A small-molecule ligand and the protein it binds are described below.
Small molecule (SMILES): CC(=O)N[C@H]1[C@H](O[C@H]2[C@H](O)[C@@H](NC(C)=O)CO[C@@H]2CO)O[C@H](CO)[C@@H](O)[C@@H]1O

Binding-site contacts:
Ligand atom O7 contacts residue ASN271 of chain 1.D at 4.4 Å.
Ligand atom O5 contacts residue ILE292 of chain 1.D at 3.4 Å.
Ligand atom C5 contacts residue ASN271 of chain 1.D at 3.6 Å.
Ligand atom C5 contacts residue ILE292 of chain 1.D at 4.2 Å (hydrophobic).
Ligand atom C4 contacts residue ASN271 of chain 1.D at 4.2 Å.
Ligand atom N2 contacts residue ASN271 of chain 1.D at 2.9 Å (h-bond).
Ligand atom C1 contacts residue ASN271 of chain 1.D at 1.4 Å.
Ligand atom C3 contacts residue ASN271 of chain 1.D at 3.8 Å.
Ligand atom C8 contacts residue VAL410 of chain 1.D at 3.7 Å (hydrophobic).
Ligand atom C2 contacts residue ASN271 of chain 1.D at 2.5 Å.
Ligand atom O5 contacts residue ASN271 of chain 1.D at 2.3 Å (h-bond).
Ligand atom C6 contacts residue ILE292 of chain 1.D at 3.6 Å (hydrophobic).
Ligand atom C7 contacts residue ASN271 of chain 1.D at 3.8 Å.
Ligand atom O6 contacts residue ILE292 of chain 1.D at 3.6 Å.

Sequence of chain 1.D:
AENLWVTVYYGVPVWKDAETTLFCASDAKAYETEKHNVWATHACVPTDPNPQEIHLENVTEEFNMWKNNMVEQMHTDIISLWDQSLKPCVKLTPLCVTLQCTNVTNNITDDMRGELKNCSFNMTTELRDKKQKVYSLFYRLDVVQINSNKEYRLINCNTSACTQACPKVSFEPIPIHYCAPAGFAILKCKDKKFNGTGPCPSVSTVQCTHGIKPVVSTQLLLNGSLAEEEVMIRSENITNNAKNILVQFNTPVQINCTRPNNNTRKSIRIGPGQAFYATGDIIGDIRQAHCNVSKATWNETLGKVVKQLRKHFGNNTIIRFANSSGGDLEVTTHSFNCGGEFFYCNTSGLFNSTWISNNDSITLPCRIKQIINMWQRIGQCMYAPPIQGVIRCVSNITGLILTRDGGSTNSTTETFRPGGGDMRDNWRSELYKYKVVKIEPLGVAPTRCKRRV